A protein and the small-molecule ligand that binds it are described below.
Small molecule (SMILES): CC(=O)N[C@H]1[C@H](O[C@H]2[C@H](O)[C@@H](NC(C)=O)CO[C@@H]2CO)O[C@H](CO)[C@@H](O[C@@H]2O[C@H](CO[C@H]3O[C@H](CO)[C@@H](O)[C@H](O)[C@@H]3O)[C@@H](O)[C@H](O)[C@@H]2O)[C@@H]1O

Binding-site contacts:
Ligand atom C6 contacts residue ASN229 of chain 1.A at 4.5 Å.
Ligand atom N2 contacts residue ASN229 of chain 1.A at 3.0 Å (h-bond).
Ligand atom O7 contacts residue ASN229 of chain 1.A at 3.6 Å.
Ligand atom C4 contacts residue ASN229 of chain 1.A at 4.2 Å.
Ligand atom C3 contacts residue ASN229 of chain 1.A at 3.8 Å.
Ligand atom C5 contacts residue ASN229 of chain 1.A at 3.5 Å.
Ligand atom C2 contacts residue ASN229 of chain 1.A at 2.5 Å.
Ligand atom O5 contacts residue ASN229 of chain 1.A at 2.2 Å (h-bond).
Ligand atom C7 contacts residue ASN229 of chain 1.A at 3.5 Å.
Ligand atom C1 contacts residue ASN229 of chain 1.A at 1.4 Å.

Sequence of chain 1.A:
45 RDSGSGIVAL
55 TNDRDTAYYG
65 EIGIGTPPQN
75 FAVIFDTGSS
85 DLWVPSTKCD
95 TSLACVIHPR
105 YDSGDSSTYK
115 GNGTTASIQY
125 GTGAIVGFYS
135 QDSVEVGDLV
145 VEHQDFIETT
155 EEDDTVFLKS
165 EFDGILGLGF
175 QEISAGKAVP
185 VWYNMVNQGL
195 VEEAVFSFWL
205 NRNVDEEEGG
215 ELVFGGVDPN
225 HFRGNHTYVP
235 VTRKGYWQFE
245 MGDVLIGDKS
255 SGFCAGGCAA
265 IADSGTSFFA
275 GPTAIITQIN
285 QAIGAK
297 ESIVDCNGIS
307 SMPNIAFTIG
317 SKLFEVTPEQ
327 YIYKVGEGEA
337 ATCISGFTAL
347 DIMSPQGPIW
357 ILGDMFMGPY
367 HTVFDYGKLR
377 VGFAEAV